This protein binds this small molecule.
Small molecule (SMILES): Cc1ccncc1NC(=O)CNC(=O)Cc1cccnc1

Binding-site contacts:
Ligand atom N contacts residue HIS163 of chain 1.A at 2.9 Å (h-bond).
Ligand atom C11 contacts residue SER46 of chain 1.A at 3.7 Å.
Ligand atom C13 contacts residue MET49 of chain 1.A at 3.9 Å (hydrophobic).
Ligand atom C5 contacts residue GLU166 of chain 1.A at 3.9 Å.
Ligand atom C13 contacts residue THR25 of chain 1.A at 3.9 Å.
Ligand atom C14 contacts residue MET49 of chain 1.A at 4.0 Å (hydrophobic).
Ligand atom C12 contacts residue CYS44 of chain 1.A at 3.2 Å (hydrophobic).
Ligand atom C12 contacts residue THR45 of chain 1.A at 3.5 Å.
Ligand atom C contacts residue ASN142 of chain 1.A at 3.1 Å.
Ligand atom C7 contacts residue MET165 of chain 1.A at 3.8 Å (hydrophobic).
Ligand atom C13 contacts residue CYS44 of chain 1.A at 3.2 Å (hydrophobic).
Ligand atom C2 contacts residue PHE140 of chain 1.A at 4.0 Å (hydrophobic).
Ligand atom C12 contacts residue MET49 of chain 1.A at 3.9 Å (hydrophobic).
Ligand atom C4 contacts residue CYS145 of chain 1.A at 3.5 Å (hydrophobic).
Ligand atom O contacts residue MET165 of chain 1.A at 3.5 Å.
Ligand atom C4 contacts residue MET165 of chain 1.A at 3.9 Å (hydrophobic).
Ligand atom C2 contacts residue LEU141 of chain 1.A at 4.0 Å (hydrophobic).
Ligand atom C2 contacts residue GLU166 of chain 1.A at 3.8 Å.
Ligand atom N contacts residue SER144 of chain 1.A at 4.0 Å.
Ligand atom C3 contacts residue GLU166 of chain 1.A at 3.8 Å.
Ligand atom C2 contacts residue ASN142 of chain 1.A at 4.0 Å.
Ligand atom C1 contacts residue GLU166 of chain 1.A at 3.8 Å.
Ligand atom C11 contacts residue MET49 of chain 1.A at 4.0 Å (hydrophobic).
Ligand atom C6 contacts residue GLU166 of chain 1.A at 3.8 Å.
Ligand atom C13 contacts residue HIS41 of chain 1.A at 3.1 Å.
Ligand atom C4 contacts residue HIS163 of chain 1.A at 3.5 Å.
Ligand atom C4 contacts residue GLU166 of chain 1.A at 3.6 Å.
Ligand atom C12 contacts residue THR25 of chain 1.A at 3.9 Å.
Ligand atom C3 contacts residue PHE140 of chain 1.A at 3.4 Å (hydrophobic).
Ligand atom N3 contacts residue HIS41 of chain 1.A at 2.6 Å (h-bond).
Ligand atom C14 contacts residue HIS41 of chain 1.A at 3.2 Å.
Ligand atom N contacts residue GLU166 of chain 1.A at 3.9 Å.
Ligand atom O1 contacts residue GLN189 of chain 1.A at 3.9 Å.
Ligand atom C12 contacts residue SER46 of chain 1.A at 3.5 Å.
Ligand atom O contacts residue GLU166 of chain 1.A at 2.8 Å (salt-bridge).
Ligand atom N3 contacts residue MET49 of chain 1.A at 3.8 Å.
Ligand atom C4 contacts residue HIS164 of chain 1.A at 4.0 Å.
Ligand atom C3 contacts residue LEU141 of chain 1.A at 3.6 Å (hydrophobic).
Ligand atom C1 contacts residue ASN142 of chain 1.A at 3.7 Å.
Ligand atom C3 contacts residue HIS163 of chain 1.A at 3.9 Å.

Sequence of chain 1.A:
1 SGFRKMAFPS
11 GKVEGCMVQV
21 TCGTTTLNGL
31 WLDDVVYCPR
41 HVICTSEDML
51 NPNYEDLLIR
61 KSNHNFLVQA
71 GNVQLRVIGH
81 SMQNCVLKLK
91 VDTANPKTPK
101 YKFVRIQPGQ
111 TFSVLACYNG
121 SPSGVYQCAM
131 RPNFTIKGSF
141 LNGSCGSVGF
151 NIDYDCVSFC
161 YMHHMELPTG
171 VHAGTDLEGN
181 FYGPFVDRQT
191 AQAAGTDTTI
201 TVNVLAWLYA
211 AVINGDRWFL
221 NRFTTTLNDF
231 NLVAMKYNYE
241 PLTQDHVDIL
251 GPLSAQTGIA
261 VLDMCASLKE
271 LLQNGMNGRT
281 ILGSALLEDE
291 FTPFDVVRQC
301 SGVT